Binding-site contacts:
Ligand atom C10 contacts residue TRP323 of chain 4.A at 3.9 Å (hydrophobic).
Ligand atom C9 contacts residue SER291 of chain 4.A at 4.0 Å.
Ligand atom O1B contacts residue ASN320 of chain 4.A at 3.1 Å (h-bond).
Ligand atom O7 contacts residue TRP323 of chain 4.A at 4.1 Å.
Ligand atom C11 contacts residue ASN322 of chain 4.A at 3.7 Å.
Ligand atom C4 contacts residue SER293 of chain 4.A at 4.0 Å.
Ligand atom O8 contacts residue SER290 of chain 4.A at 3.9 Å.
Ligand atom C7 contacts residue TRP323 of chain 4.A at 3.8 Å (hydrophobic).
Ligand atom C10 contacts residue ASN320 of chain 4.A at 3.6 Å.
Ligand atom C4 contacts residue ASN320 of chain 4.A at 3.4 Å.
Ligand atom C9 contacts residue GLU356 of chain 4.A at 3.6 Å.
Ligand atom C1 contacts residue SER288 of chain 4.A at 3.5 Å.
Ligand atom C1 contacts residue ASN320 of chain 4.A at 4.0 Å.
Ligand atom C11 contacts residue TRP323 of chain 4.A at 3.7 Å (hydrophobic).
Ligand atom C11 contacts residue SER293 of chain 4.A at 3.4 Å.
Ligand atom O9 contacts residue SER291 of chain 4.A at 4.3 Å.
Ligand atom C9 contacts residue TRP323 of chain 4.A at 4.0 Å (hydrophobic).
Ligand atom O4 contacts residue ASN320 of chain 4.A at 2.8 Å (h-bond).
Ligand atom C3 contacts residue ASN320 of chain 4.A at 4.0 Å.
Ligand atom O1B contacts residue SER288 of chain 4.A at 3.8 Å.
Ligand atom C8 contacts residue SER291 of chain 4.A at 3.7 Å.
Ligand atom O1A contacts residue SER288 of chain 4.A at 2.5 Å (h-bond).
Ligand atom O4 contacts residue SER290 of chain 4.A at 4.3 Å.
Ligand atom C11 contacts residue ASN320 of chain 4.A at 3.7 Å.
Ligand atom C10 contacts residue SER293 of chain 4.A at 3.6 Å.
Ligand atom C5 contacts residue SER293 of chain 4.A at 3.9 Å.
Ligand atom N5 contacts residue SER293 of chain 4.A at 2.9 Å (h-bond).
Ligand atom C10 contacts residue LYS321 of chain 4.A at 4.3 Å.
Ligand atom C6 contacts residue SER291 of chain 4.A at 4.1 Å.
Ligand atom O8 contacts residue SER291 of chain 4.A at 2.8 Å (h-bond).
Ligand atom O8 contacts residue SER288 of chain 4.A at 4.2 Å.
Ligand atom N5 contacts residue ASN320 of chain 4.A at 3.2 Å (h-bond).
Ligand atom C7 contacts residue SER291 of chain 4.A at 4.0 Å.
Ligand atom O1A contacts residue SER290 of chain 4.A at 3.8 Å.
Ligand atom O1A contacts residue SER291 of chain 4.A at 3.6 Å.
Ligand atom N5 contacts residue TRP323 of chain 4.A at 4.4 Å.
Ligand atom C5 contacts residue ASN320 of chain 4.A at 3.8 Å.
Ligand atom O10 contacts residue TRP323 of chain 4.A at 4.1 Å.
Ligand atom O9 contacts residue GLU356 of chain 4.A at 4.0 Å.
Ligand atom C11 contacts residue LYS321 of chain 4.A at 3.6 Å.

The protein below binds the small molecule below.
Small molecule (SMILES): CC(=O)N[C@H]1[C@H]([C@H](O)[C@H](O)CO)O[C@@](OC[C@H]2O[C@@H](O)[C@H](O)[C@@H](O)[C@H]2O)(C(=O)O)C[C@@H]1O

Sequence of chain 4.A:
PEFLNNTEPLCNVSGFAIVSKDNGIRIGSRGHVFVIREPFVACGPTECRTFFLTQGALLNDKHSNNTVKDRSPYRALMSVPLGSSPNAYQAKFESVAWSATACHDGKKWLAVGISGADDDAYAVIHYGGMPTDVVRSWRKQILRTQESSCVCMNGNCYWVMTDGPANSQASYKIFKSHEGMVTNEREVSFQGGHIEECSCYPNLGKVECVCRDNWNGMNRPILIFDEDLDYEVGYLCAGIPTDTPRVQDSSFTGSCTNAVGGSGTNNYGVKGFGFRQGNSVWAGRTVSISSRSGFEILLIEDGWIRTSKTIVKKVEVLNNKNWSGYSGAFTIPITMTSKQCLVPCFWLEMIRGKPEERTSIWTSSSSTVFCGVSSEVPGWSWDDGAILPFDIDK